A small-molecule ligand and the protein it binds are described below.
Small molecule (SMILES): OC[C@@H]1O[C@@H](OC[C@@H]2O[C@@H](O)[C@H](O)[C@H]2O)[C@H](O)[C@H]1O

Binding-site contacts:
Ligand atom O3 contacts residue GLN414 of chain 1.A at 3.4 Å (h-bond).
Ligand atom O2 contacts residue ARG398 of chain 1.A at 4.1 Å.
Ligand atom C5 contacts residue TYR400 of chain 1.A at 4.2 Å (hydrophobic).
Ligand atom O2 contacts residue TYR400 of chain 1.A at 3.1 Å.
Ligand atom O2 contacts residue GLN414 of chain 1.A at 4.3 Å.
Ligand atom O2 contacts residue ASN401 of chain 1.A at 4.5 Å.
Ligand atom O4 contacts residue ASN401 of chain 1.A at 2.7 Å (h-bond).
Ligand atom C4 contacts residue TYR400 of chain 1.A at 4.5 Å (hydrophobic).
Ligand atom C3 contacts residue HIS399 of chain 1.A at 4.0 Å.
Ligand atom C3 contacts residue TYR400 of chain 1.A at 4.3 Å (hydrophobic).
Ligand atom C1 contacts residue ASN401 of chain 1.A at 3.8 Å.
Ligand atom C5 contacts residue HIS399 of chain 1.A at 3.7 Å.
Ligand atom O5 contacts residue PHE402 of chain 1.A at 3.2 Å (h-bond).
Ligand atom C1 contacts residue TYR400 of chain 1.A at 3.7 Å (hydrophobic).
Ligand atom C2 contacts residue ASP418 of chain 1.A at 3.7 Å.
Ligand atom C2 contacts residue GLN414 of chain 1.A at 4.2 Å.
Ligand atom C5 contacts residue ASN401 of chain 1.A at 3.3 Å.
Ligand atom C3 contacts residue ASP418 of chain 1.A at 3.5 Å.
Ligand atom O2 contacts residue ASP418 of chain 1.A at 3.0 Å (salt-bridge).
Ligand atom C4 contacts residue ASN401 of chain 1.A at 3.6 Å.
Ligand atom C5 contacts residue PHE402 of chain 1.A at 3.5 Å (hydrophobic).
Ligand atom O5 contacts residue HIS399 of chain 1.A at 2.5 Å (h-bond).
Ligand atom O4 contacts residue TYR400 of chain 1.A at 3.7 Å.
Ligand atom C3 contacts residue ASN401 of chain 1.A at 4.3 Å.
Ligand atom O5 contacts residue ASN401 of chain 1.A at 3.1 Å (h-bond).
Ligand atom C3 contacts residue GLN414 of chain 1.A at 4.3 Å.
Ligand atom O5 contacts residue TYR400 of chain 1.A at 3.6 Å.
Ligand atom O3 contacts residue HIS399 of chain 1.A at 3.7 Å.
Ligand atom O3 contacts residue ASP418 of chain 1.A at 2.6 Å (salt-bridge).
Ligand atom O2 contacts residue HIS399 of chain 1.A at 4.3 Å.
Ligand atom C5 contacts residue TYR439 of chain 1.A at 4.4 Å (hydrophobic).
Ligand atom C2 contacts residue TYR400 of chain 1.A at 4.0 Å (hydrophobic).

Sequence of chain 1.A:
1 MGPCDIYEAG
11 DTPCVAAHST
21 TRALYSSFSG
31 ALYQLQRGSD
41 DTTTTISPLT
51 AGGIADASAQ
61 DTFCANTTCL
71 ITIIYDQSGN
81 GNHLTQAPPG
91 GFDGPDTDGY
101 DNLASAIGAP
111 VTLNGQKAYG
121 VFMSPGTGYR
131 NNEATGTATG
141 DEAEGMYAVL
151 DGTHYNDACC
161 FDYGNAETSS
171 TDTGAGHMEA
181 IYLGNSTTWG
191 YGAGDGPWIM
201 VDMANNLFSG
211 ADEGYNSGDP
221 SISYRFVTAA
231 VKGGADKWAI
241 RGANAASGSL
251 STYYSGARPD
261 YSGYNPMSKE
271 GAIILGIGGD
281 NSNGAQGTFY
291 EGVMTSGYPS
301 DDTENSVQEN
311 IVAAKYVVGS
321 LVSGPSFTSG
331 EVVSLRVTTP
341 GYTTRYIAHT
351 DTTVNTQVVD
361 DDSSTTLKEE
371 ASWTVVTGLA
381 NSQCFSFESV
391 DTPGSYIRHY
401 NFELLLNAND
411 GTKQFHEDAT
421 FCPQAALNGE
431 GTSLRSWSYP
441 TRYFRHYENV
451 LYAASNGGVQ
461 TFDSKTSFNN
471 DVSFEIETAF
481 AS